This protein binds this small molecule.
Small molecule (SMILES): O=C(O)CF

Binding-site contacts:
Ligand atom C contacts residue ASP204 of chain 1.A at 3.4 Å.
Ligand atom O contacts residue GLY67 of chain 1.A at 4.0 Å.
Ligand atom C contacts residue VAL207 of chain 1.A at 3.5 Å (hydrophobic).
Ligand atom O contacts residue VAL207 of chain 1.A at 3.7 Å.
Ligand atom O contacts residue TYR68 of chain 1.A at 3.9 Å.
Ligand atom CH3 contacts residue VAL207 of chain 1.A at 3.7 Å (hydrophobic).
Ligand atom OXT contacts residue ARG72 of chain 1.A at 3.3 Å.
Ligand atom OXT contacts residue SER71 of chain 1.A at 4.5 Å.
Ligand atom C contacts residue ARG72 of chain 1.A at 3.6 Å.
Ligand atom CH3 contacts residue GLY69 of chain 1.A at 3.3 Å.
Ligand atom F contacts residue GLY69 of chain 1.A at 2.8 Å.
Ligand atom OXT contacts residue ALA206 of chain 1.A at 3.9 Å.
Ligand atom O contacts residue SER71 of chain 1.A at 2.9 Å (h-bond).
Ligand atom C contacts residue GLY69 of chain 1.A at 3.4 Å.
Ligand atom O contacts residue ARG72 of chain 1.A at 3.5 Å.
Ligand atom O contacts residue GLU70 of chain 1.A at 3.5 Å.
Ligand atom OXT contacts residue VAL207 of chain 1.A at 4.0 Å.
Ligand atom OXT contacts residue ASP204 of chain 1.A at 3.2 Å (salt-bridge).
Ligand atom F contacts residue ASP204 of chain 1.A at 3.0 Å.
Ligand atom F contacts residue VAL207 of chain 1.A at 3.6 Å.
Ligand atom O contacts residue GLY69 of chain 1.A at 2.8 Å (h-bond).
Ligand atom C contacts residue SER71 of chain 1.A at 4.0 Å.
Ligand atom CH3 contacts residue ASP204 of chain 1.A at 2.6 Å.
Ligand atom F contacts residue ALA201 of chain 1.A at 4.3 Å.

Sequence of chain 1.A:
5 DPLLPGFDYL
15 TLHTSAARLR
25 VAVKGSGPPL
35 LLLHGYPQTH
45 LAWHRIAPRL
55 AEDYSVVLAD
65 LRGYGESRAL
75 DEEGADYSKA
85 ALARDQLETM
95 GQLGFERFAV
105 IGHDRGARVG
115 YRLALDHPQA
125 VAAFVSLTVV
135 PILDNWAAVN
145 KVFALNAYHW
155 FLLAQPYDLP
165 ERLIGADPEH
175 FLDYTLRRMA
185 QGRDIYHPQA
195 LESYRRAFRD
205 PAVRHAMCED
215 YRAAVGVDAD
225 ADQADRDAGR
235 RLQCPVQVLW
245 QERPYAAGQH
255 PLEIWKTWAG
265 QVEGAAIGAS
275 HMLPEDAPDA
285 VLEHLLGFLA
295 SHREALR